Sequence of chain 1.B:
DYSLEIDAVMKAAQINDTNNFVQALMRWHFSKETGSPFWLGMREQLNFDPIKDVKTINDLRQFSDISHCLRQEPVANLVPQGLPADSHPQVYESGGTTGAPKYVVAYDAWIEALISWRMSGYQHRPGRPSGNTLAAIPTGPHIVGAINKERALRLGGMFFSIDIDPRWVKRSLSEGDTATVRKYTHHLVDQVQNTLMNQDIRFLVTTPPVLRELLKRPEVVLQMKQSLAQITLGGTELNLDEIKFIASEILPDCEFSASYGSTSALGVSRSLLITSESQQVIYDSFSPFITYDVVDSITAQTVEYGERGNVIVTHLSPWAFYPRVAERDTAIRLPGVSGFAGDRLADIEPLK

Binding-site contacts:
Ligand atom OAC contacts residue ARG120 of chain 1.B at 3.1 Å (salt-bridge).
Ligand atom CAN contacts residue ARG127 of chain 1.B at 3.3 Å.
Ligand atom CAT contacts residue TYR124 of chain 1.B at 3.4 Å (hydrophobic).
Ligand atom CAM contacts residue ARG120 of chain 1.B at 3.6 Å.
Ligand atom CAG contacts residue SER273 of chain 1.B at 3.7 Å.
Ligand atom CAS contacts residue TYR124 of chain 1.B at 3.3 Å (hydrophobic).
Ligand atom OAD contacts residue GLU257 of chain 1.B at 3.5 Å (salt-bridge).
Ligand atom CAP contacts residue TYR124 of chain 1.B at 3.4 Å (hydrophobic).
Ligand atom OAC contacts residue TYR124 of chain 1.B at 3.4 Å (h-bond).
Ligand atom OAC contacts residue ARG153 of chain 1.B at 2.8 Å (salt-bridge).
Ligand atom CAJ contacts residue ARG153 of chain 1.B at 3.1 Å.
Ligand atom NAL contacts residue TYR124 of chain 1.B at 3.4 Å.
Ligand atom CAH contacts residue TYR124 of chain 1.B at 3.5 Å (hydrophobic).
Ligand atom NAK contacts residue TYR124 of chain 1.B at 3.1 Å.
Ligand atom CAE contacts residue SER273 of chain 1.B at 3.7 Å.
Ligand atom CAN contacts residue GLU257 of chain 1.B at 3.7 Å.
Ligand atom OAA contacts residue ARG120 of chain 1.B at 3.4 Å (salt-bridge).
Ligand atom CAM contacts residue SER259 of chain 1.B at 3.3 Å.
Ligand atom OAA contacts residue SER259 of chain 1.B at 3.2 Å (h-bond).
Ligand atom OAA contacts residue THR234 of chain 1.B at 3.8 Å.
Ligand atom CAR contacts residue GLN232 of chain 1.B at 3.4 Å.
Ligand atom OAB contacts residue ARG127 of chain 1.B at 2.5 Å (salt-bridge).
Ligand atom CAQ contacts residue TYR124 of chain 1.B at 3.5 Å (hydrophobic).
Ligand atom NAK contacts residue GLN232 of chain 1.B at 3.6 Å.
Ligand atom CAJ contacts residue TYR124 of chain 1.B at 3.1 Å (hydrophobic).
Ligand atom CAG contacts residue SER259 of chain 1.B at 3.4 Å.
Ligand atom CAR contacts residue ARG153 of chain 1.B at 3.6 Å.
Ligand atom CAN contacts residue TYR124 of chain 1.B at 3.5 Å (hydrophobic).
Ligand atom CAF contacts residue TYR124 of chain 1.B at 3.5 Å (hydrophobic).
Ligand atom NAK contacts residue ARG153 of chain 1.B at 3.1 Å (salt-bridge).
Ligand atom CAR contacts residue TYR124 of chain 1.B at 3.1 Å (hydrophobic).
Ligand atom OAC contacts residue THR234 of chain 1.B at 3.6 Å (h-bond).
Ligand atom CAO contacts residue SER259 of chain 1.B at 3.4 Å.
Ligand atom OAB contacts residue PRO131 of chain 1.B at 3.4 Å.
Ligand atom OAD contacts residue TYR124 of chain 1.B at 3.6 Å.
Ligand atom CAF contacts residue PHE205 of chain 1.B at 3.6 Å (hydrophobic).
Ligand atom CAG contacts residue ARG272 of chain 1.B at 3.8 Å.
Ligand atom CAJ contacts residue GLN232 of chain 1.B at 3.4 Å.
Ligand atom OAD contacts residue ARG127 of chain 1.B at 3.3 Å (salt-bridge).
Ligand atom OAA contacts residue ARG272 of chain 1.B at 3.8 Å.

A small-molecule ligand and the protein it binds are described below.
Small molecule (SMILES): O=C(O)c1cccc2nc3c(C(=O)O)cccc3nc12